Binding-site contacts:
Ligand atom N1 contacts residue VAL191 of chain 3.A at 4.0 Å.
Ligand atom CAB contacts residue LEU243 of chain 3.A at 4.1 Å (hydrophobic).
Ligand atom CAF contacts residue GLU190 of chain 3.A at 3.5 Å.
Ligand atom N2 contacts residue PHE246 of chain 3.A at 3.6 Å.
Ligand atom CAA contacts residue THR297 of chain 3.A at 3.7 Å.
Ligand atom N1 contacts residue GLU190 of chain 3.A at 2.6 Å (salt-bridge).
Ligand atom CAA contacts residue GLU190 of chain 3.A at 3.6 Å.
Ligand atom CAA contacts residue VAL191 of chain 3.A at 3.6 Å (hydrophobic).
Ligand atom N1 contacts residue PHE246 of chain 3.A at 3.3 Å.
Ligand atom CAB contacts residue PHE193 of chain 3.A at 4.2 Å (hydrophobic).
Ligand atom CAF contacts residue PHE246 of chain 3.A at 3.4 Å (hydrophobic).
Ligand atom OAC contacts residue PHE193 of chain 3.A at 3.2 Å.
Ligand atom N2 contacts residue GLU190 of chain 3.A at 2.9 Å (salt-bridge).
Ligand atom N2 contacts residue PHE193 of chain 3.A at 3.6 Å.
Ligand atom OAC contacts residue LEU296 of chain 3.A at 3.7 Å.
Ligand atom CAB contacts residue GLU190 of chain 3.A at 3.4 Å.
Ligand atom CAF contacts residue PHE193 of chain 3.A at 3.3 Å (hydrophobic).
Ligand atom CAB contacts residue PHE246 of chain 3.A at 4.0 Å (hydrophobic).
Ligand atom CAA contacts residue PHE193 of chain 3.A at 3.6 Å (hydrophobic).
Ligand atom CAA contacts residue PHE246 of chain 3.A at 3.5 Å (hydrophobic).
Ligand atom N1 contacts residue PHE193 of chain 3.A at 3.5 Å.
Ligand atom CAB contacts residue PHE95 of chain 3.A at 4.5 Å (hydrophobic).
Ligand atom CAB contacts residue PHE94 of chain 3.A at 4.2 Å (hydrophobic).
Ligand atom CAA contacts residue LEU296 of chain 3.A at 4.4 Å (hydrophobic).
Ligand atom OAC contacts residue PHE246 of chain 3.A at 3.6 Å.

The small molecule below binds the protein below.
Small molecule (SMILES): CNC(=O)NC

Sequence of chain 3.A:
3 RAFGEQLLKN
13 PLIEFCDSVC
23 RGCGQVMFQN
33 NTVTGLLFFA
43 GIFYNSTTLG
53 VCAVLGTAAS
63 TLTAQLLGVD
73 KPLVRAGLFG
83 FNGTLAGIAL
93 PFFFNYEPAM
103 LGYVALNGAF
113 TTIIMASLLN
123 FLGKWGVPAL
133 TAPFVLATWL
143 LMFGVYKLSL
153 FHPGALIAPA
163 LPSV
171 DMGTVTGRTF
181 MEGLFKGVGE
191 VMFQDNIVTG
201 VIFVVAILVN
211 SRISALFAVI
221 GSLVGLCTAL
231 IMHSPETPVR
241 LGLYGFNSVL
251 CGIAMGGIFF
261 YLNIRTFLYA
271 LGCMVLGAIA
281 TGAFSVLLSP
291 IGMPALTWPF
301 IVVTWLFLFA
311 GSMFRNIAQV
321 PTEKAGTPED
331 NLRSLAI